Sequence of chain 1.A:
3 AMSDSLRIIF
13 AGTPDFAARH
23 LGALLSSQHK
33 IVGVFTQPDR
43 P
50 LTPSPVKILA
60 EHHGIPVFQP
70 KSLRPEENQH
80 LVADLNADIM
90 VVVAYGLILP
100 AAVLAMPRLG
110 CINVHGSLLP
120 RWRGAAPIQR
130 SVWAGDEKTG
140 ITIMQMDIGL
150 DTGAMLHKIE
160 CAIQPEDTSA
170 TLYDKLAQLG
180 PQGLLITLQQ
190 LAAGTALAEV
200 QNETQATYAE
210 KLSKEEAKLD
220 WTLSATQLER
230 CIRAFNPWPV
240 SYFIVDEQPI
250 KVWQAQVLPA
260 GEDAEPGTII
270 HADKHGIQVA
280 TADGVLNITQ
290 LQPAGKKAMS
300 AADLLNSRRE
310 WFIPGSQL

A protein and the small-molecule ligand that binds it are described below.
Small molecule (SMILES): CSCC[C@H](N)C(=O)O

Binding-site contacts:
Ligand atom N contacts residue GLY123 of chain 1.A at 3.3 Å (h-bond).
Ligand atom CE contacts residue VAL91 of chain 1.A at 4.4 Å (hydrophobic).
Ligand atom OXT contacts residue GOL1 of chain 1.F at 3.7 Å.
Ligand atom OXT contacts residue VAL113 of chain 1.A at 4.5 Å.
Ligand atom SD contacts residue LEU96 of chain 1.A at 4.4 Å.
Ligand atom CA contacts residue HIS114 of chain 1.A at 4.1 Å.
Ligand atom C contacts residue HIS114 of chain 1.A at 3.2 Å.
Ligand atom CA contacts residue ASP150 of chain 1.A at 2.9 Å.
Ligand atom C contacts residue ASP150 of chain 1.A at 3.2 Å.
Ligand atom CE contacts residue ALA93 of chain 1.A at 3.3 Å (hydrophobic).
Ligand atom O contacts residue HIS114 of chain 1.A at 2.8 Å (h-bond).
Ligand atom SD contacts residue VAL91 of chain 1.A at 3.9 Å.
Ligand atom CG contacts residue ASP150 of chain 1.A at 4.5 Å.
Ligand atom O contacts residue ASP150 of chain 1.A at 2.8 Å (salt-bridge).
Ligand atom SD contacts residue GLY95 of chain 1.A at 4.0 Å.
Ligand atom OXT contacts residue ASN112 of chain 1.A at 3.9 Å.
Ligand atom N contacts residue ASP150 of chain 1.A at 2.8 Å (salt-bridge).
Ligand atom OXT contacts residue ASP150 of chain 1.A at 4.4 Å.
Ligand atom O contacts residue MET143 of chain 1.A at 4.3 Å.
Ligand atom CB contacts residue ASP150 of chain 1.A at 4.1 Å.
Ligand atom CG contacts residue ASN112 of chain 1.A at 3.6 Å.
Ligand atom OXT contacts residue HIS114 of chain 1.A at 3.4 Å (h-bond).
Ligand atom CE contacts residue GLY95 of chain 1.A at 3.0 Å.
Ligand atom C contacts residue ASN112 of chain 1.A at 3.4 Å.
Ligand atom SD contacts residue ASN112 of chain 1.A at 4.3 Å.
Ligand atom CE contacts residue TYR94 of chain 1.A at 2.7 Å (hydrophobic).
Ligand atom O contacts residue ASN112 of chain 1.A at 2.5 Å (h-bond).
Ligand atom CA contacts residue ASN112 of chain 1.A at 4.5 Å.
Ligand atom SD contacts residue TYR94 of chain 1.A at 4.1 Å.
Ligand atom N contacts residue HIS114 of chain 1.A at 4.1 Å.
Ligand atom N contacts residue LEU149 of chain 1.A at 4.4 Å.